Binding-site contacts:
Ligand atom O1A contacts residue GLY78 of chain 1.D at 3.8 Å.
Ligand atom C8 contacts residue ARG77 of chain 1.D at 4.2 Å.
Ligand atom O1B contacts residue ARG77 of chain 1.D at 2.4 Å (salt-bridge).
Ligand atom C2 contacts residue GLY78 of chain 1.D at 4.2 Å.
Ligand atom C4 contacts residue HIS298 of chain 1.D at 3.7 Å.
Ligand atom O4 contacts residue ARG77 of chain 1.D at 4.2 Å.
Ligand atom C5 contacts residue TYR72 of chain 1.D at 3.5 Å (hydrophobic).
Ligand atom O1B contacts residue TYR72 of chain 1.D at 4.0 Å.
Ligand atom C4 contacts residue ARG77 of chain 1.D at 4.0 Å.
Ligand atom C4 contacts residue GLY78 of chain 1.D at 3.9 Å.
Ligand atom C6 contacts residue ASN93 of chain 1.D at 3.4 Å.
Ligand atom O4 contacts residue VAL296 of chain 1.D at 3.9 Å.
Ligand atom C3 contacts residue HIS298 of chain 1.D at 3.8 Å.
Ligand atom N5 contacts residue TYR72 of chain 1.D at 2.9 Å (h-bond).
Ligand atom O4 contacts residue TYR72 of chain 1.D at 3.7 Å.
Ligand atom C2 contacts residue ARG77 of chain 1.D at 4.0 Å.
Ligand atom O1A contacts residue TYR72 of chain 1.D at 3.4 Å.
Ligand atom O4 contacts residue ASN80 of chain 1.D at 4.1 Å.
Ligand atom C5 contacts residue ASN93 of chain 1.D at 4.1 Å.
Ligand atom O1A contacts residue ARG77 of chain 1.D at 2.7 Å (salt-bridge).
Ligand atom C11 contacts residue TYR72 of chain 1.D at 4.2 Å (hydrophobic).
Ligand atom C4 contacts residue TYR72 of chain 1.D at 3.4 Å (hydrophobic).
Ligand atom C3 contacts residue GLY78 of chain 1.D at 3.8 Å.
Ligand atom O4 contacts residue GLY78 of chain 1.D at 3.4 Å (h-bond).
Ligand atom O1A contacts residue LYS186 of chain 1.D at 4.3 Å.
Ligand atom O6 contacts residue ASN93 of chain 1.D at 3.6 Å (h-bond).
Ligand atom C3 contacts residue VAL296 of chain 1.D at 3.6 Å (hydrophobic).
Ligand atom C1 contacts residue TYR72 of chain 1.D at 3.8 Å (hydrophobic).
Ligand atom C6 contacts residue THR94 of chain 1.D at 4.3 Å.
Ligand atom C4 contacts residue VAL296 of chain 1.D at 4.2 Å (hydrophobic).
Ligand atom O4 contacts residue HIS298 of chain 1.D at 2.7 Å (h-bond).
Ligand atom O4 contacts residue THR291 of chain 1.D at 3.9 Å.
Ligand atom C6 contacts residue ASN80 of chain 1.D at 4.3 Å.
Ligand atom C1 contacts residue ARG77 of chain 1.D at 3.1 Å.
Ligand atom O8 contacts residue TYR72 of chain 1.D at 3.4 Å (h-bond).
Ligand atom C3 contacts residue ARG77 of chain 1.D at 3.3 Å.
Ligand atom O8 contacts residue ARG77 of chain 1.D at 3.5 Å (salt-bridge).
Ligand atom O3 contacts residue GLY78 of chain 1.D at 3.7 Å.
Ligand atom C6 contacts residue TYR72 of chain 1.D at 3.7 Å (hydrophobic).
Ligand atom C10 contacts residue TYR72 of chain 1.D at 4.0 Å (hydrophobic).

Sequence of chain 1.E:
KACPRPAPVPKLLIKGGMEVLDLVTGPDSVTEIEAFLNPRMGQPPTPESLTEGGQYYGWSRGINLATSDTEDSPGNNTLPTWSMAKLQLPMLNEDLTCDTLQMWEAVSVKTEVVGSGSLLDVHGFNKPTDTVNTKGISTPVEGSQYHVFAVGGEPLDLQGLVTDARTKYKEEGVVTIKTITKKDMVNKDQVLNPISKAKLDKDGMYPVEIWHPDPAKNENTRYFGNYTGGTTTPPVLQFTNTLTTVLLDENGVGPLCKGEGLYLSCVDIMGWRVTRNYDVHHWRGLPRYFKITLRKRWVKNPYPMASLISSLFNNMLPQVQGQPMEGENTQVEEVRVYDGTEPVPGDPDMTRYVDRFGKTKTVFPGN

Sequence of chain 1.D:
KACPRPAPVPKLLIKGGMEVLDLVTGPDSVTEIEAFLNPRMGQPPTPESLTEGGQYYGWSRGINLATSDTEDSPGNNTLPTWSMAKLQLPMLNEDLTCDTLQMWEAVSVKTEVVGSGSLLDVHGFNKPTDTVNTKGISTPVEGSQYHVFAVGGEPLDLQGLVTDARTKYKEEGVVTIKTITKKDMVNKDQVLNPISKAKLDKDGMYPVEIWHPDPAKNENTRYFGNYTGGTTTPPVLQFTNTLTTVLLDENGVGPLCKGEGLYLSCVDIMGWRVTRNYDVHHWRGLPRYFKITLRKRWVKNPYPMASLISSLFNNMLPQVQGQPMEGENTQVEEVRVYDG

This protein binds this small molecule.
Small molecule (SMILES): CC(=O)N[C@@H]1[C@@H](O[C@@H]2O[C@H](CO)[C@H](O)[C@H](O[C@]3(C(=O)O)C[C@H](O)[C@@H](NC(C)=O)[C@H]([C@H](O)[C@H](O)CO)O3)[C@H]2O)[C@H](O)[C@@H](CO[C@]2(C(=O)O)C[C@H](O)[C@@H](NC(C)=O)[C@H]([C@H](O)[C@H](O)CO)O2)O[C@H]1O